Binding-site contacts:
Ligand atom O2 contacts residue VAL227 of chain 1.A at 2.8 Å.
Ligand atom C2 contacts residue GLN228 of chain 1.A at 4.1 Å.
Ligand atom N5 contacts residue ALA56 of chain 1.B at 3.3 Å.
Ligand atom C4 contacts residue PHE159 of chain 1.A at 3.2 Å (hydrophobic).
Ligand atom N3 contacts residue PHE159 of chain 1.A at 3.7 Å.
Ligand atom O6 contacts residue PHE159 of chain 1.A at 3.9 Å.
Ligand atom C2 contacts residue ARG176 of chain 1.A at 3.4 Å.
Ligand atom O6 contacts residue GLN228 of chain 1.A at 2.9 Å (h-bond).
Ligand atom N4 contacts residue PHE159 of chain 1.A at 3.5 Å.
Ligand atom N3 contacts residue ASN254 of chain 1.A at 3.5 Å (h-bond).
Ligand atom OD2 contacts residue ASN254 of chain 1.A at 3.8 Å.
Ligand atom C4 contacts residue ASN254 of chain 1.A at 4.0 Å.
Ligand atom N4 contacts residue THR57 of chain 1.B at 3.6 Å (h-bond).
Ligand atom N3 contacts residue ARG176 of chain 1.A at 3.2 Å (salt-bridge).
Ligand atom OD1 contacts residue LEU170 of chain 1.A at 3.8 Å.
Ligand atom O2 contacts residue SER226 of chain 1.A at 3.9 Å.
Ligand atom C5 contacts residue PHE159 of chain 1.A at 3.3 Å (hydrophobic).
Ligand atom C4 contacts residue THR57 of chain 1.B at 4.1 Å.
Ligand atom OD2 contacts residue PHE159 of chain 1.A at 4.0 Å.
Ligand atom O6 contacts residue ILE54 of chain 1.B at 3.2 Å.
Ligand atom C2 contacts residue PHE159 of chain 1.A at 3.8 Å (hydrophobic).
Ligand atom N1 contacts residue GLN228 of chain 1.A at 3.2 Å (h-bond).
Ligand atom C6 contacts residue GLN228 of chain 1.A at 3.4 Å.
Ligand atom OD1 contacts residue THR57 of chain 1.B at 3.0 Å (h-bond).
Ligand atom OD1 contacts residue ALA56 of chain 1.B at 4.0 Å.
Ligand atom OD2 contacts residue ARG176 of chain 1.A at 3.4 Å (salt-bridge).
Ligand atom C6 contacts residue PHE159 of chain 1.A at 3.4 Å (hydrophobic).
Ligand atom O2 contacts residue ARG176 of chain 1.A at 2.8 Å (salt-bridge).
Ligand atom C5 contacts residue THR57 of chain 1.B at 3.4 Å.
Ligand atom O2 contacts residue GLN228 of chain 1.A at 3.7 Å.
Ligand atom N5 contacts residue THR57 of chain 1.B at 2.5 Å (h-bond).
Ligand atom C6 contacts residue THR57 of chain 1.B at 3.8 Å.
Ligand atom N5 contacts residue PHE159 of chain 1.A at 3.7 Å.
Ligand atom O6 contacts residue TYR8 of chain 1.B at 3.8 Å.
Ligand atom C6 contacts residue ILE54 of chain 1.B at 4.1 Å (hydrophobic).
Ligand atom OD1 contacts residue PHE159 of chain 1.A at 3.8 Å.
Ligand atom C2 contacts residue VAL227 of chain 1.A at 3.6 Å (hydrophobic).
Ligand atom OD1 contacts residue ASP58 of chain 1.B at 3.7 Å.
Ligand atom N1 contacts residue PHE159 of chain 1.A at 3.6 Å.
Ligand atom O6 contacts residue THR57 of chain 1.B at 3.6 Å.

Sequence of chain 1.A:
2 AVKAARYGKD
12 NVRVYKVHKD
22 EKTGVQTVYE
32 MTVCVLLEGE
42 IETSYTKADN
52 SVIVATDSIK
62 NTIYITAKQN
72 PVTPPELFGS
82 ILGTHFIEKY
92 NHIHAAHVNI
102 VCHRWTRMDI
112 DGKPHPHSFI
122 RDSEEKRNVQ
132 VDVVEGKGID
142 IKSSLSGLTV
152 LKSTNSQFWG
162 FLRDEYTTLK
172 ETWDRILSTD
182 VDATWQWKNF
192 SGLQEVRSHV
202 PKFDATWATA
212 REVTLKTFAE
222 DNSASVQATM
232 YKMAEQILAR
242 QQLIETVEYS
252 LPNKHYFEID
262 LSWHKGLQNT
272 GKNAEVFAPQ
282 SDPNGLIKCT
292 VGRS

Sequence of chain 1.B:
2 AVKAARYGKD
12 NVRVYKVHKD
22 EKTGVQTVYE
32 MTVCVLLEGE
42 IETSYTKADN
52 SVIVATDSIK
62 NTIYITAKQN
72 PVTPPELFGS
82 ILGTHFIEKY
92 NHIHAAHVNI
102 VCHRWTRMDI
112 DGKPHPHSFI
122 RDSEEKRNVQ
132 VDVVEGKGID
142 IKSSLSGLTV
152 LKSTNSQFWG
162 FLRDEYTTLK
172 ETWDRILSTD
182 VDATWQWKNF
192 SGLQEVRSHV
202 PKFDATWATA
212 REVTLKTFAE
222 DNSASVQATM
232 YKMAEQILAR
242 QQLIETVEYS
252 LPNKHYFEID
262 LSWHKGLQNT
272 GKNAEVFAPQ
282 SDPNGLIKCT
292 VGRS

The small molecule below binds the protein below.
Small molecule (SMILES): Nc1c([N+](=O)[O-])[nH]c(=O)[nH]c1=O